Sequence of chain 2.B:
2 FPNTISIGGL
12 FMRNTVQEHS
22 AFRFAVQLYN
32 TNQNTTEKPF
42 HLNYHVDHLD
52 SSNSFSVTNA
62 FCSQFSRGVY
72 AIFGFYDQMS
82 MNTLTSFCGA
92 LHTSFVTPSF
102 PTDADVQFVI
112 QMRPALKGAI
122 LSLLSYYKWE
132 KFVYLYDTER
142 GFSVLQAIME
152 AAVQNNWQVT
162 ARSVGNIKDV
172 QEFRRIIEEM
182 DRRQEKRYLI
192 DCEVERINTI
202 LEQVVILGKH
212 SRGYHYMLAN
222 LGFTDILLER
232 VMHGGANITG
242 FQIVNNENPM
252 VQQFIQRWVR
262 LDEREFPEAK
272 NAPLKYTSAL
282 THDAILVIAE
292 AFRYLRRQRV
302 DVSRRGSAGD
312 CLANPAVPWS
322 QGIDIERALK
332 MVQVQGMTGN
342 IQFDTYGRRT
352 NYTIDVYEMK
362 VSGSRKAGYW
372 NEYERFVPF

The small molecule below binds the protein below.
Small molecule (SMILES): CC(=O)N[C@@H]1[C@@H](O)[C@H](O)[C@@H](CO)O[C@H]1O

Binding-site contacts:
Ligand atom C7 contacts residue ASN238 of chain 2.B at 3.2 Å.
Ligand atom C1 contacts residue LYS361 of chain 2.B at 4.3 Å.
Ligand atom O5 contacts residue LYS361 of chain 2.B at 3.4 Å.
Ligand atom C8 contacts residue TYR215 of chain 2.B at 4.0 Å (hydrophobic).
Ligand atom C8 contacts residue HIS216 of chain 2.B at 3.9 Å.
Ligand atom N2 contacts residue ASN238 of chain 2.B at 2.9 Å (h-bond).
Ligand atom O7 contacts residue HIS216 of chain 2.B at 3.6 Å.
Ligand atom O6 contacts residue LYS361 of chain 2.B at 4.0 Å.
Ligand atom C1 contacts residue ASN238 of chain 2.B at 1.5 Å.
Ligand atom C8 contacts residue ASN238 of chain 2.B at 4.4 Å.
Ligand atom C5 contacts residue ASN238 of chain 2.B at 3.7 Å.
Ligand atom C3 contacts residue ASN238 of chain 2.B at 3.9 Å.
Ligand atom C4 contacts residue ASN238 of chain 2.B at 4.4 Å.
Ligand atom C2 contacts residue ASN238 of chain 2.B at 2.6 Å.
Ligand atom O7 contacts residue ASN238 of chain 2.B at 3.3 Å (h-bond).
Ligand atom O5 contacts residue ASN238 of chain 2.B at 2.5 Å (h-bond).
Ligand atom C7 contacts residue HIS216 of chain 2.B at 4.2 Å.
Ligand atom C6 contacts residue LYS361 of chain 2.B at 3.7 Å.
Ligand atom O6 contacts residue VAL362 of chain 2.B at 4.4 Å.
Ligand atom C8 contacts residue GLY214 of chain 2.B at 3.5 Å.
Ligand atom C5 contacts residue LYS361 of chain 2.B at 4.1 Å.
Ligand atom O6 contacts residue SER363 of chain 2.B at 4.5 Å.